Binding-site contacts:
Ligand atom C17 contacts residue TRP546 of chain 1.B at 3.8 Å (hydrophobic).
Ligand atom O2 contacts residue TYR550 of chain 1.A at 3.4 Å (h-bond).
Ligand atom C23 contacts residue TYR550 of chain 1.A at 4.1 Å (hydrophobic).
Ligand atom C13 contacts residue TRP546 of chain 1.A at 3.7 Å (hydrophobic).
Ligand atom C28 contacts residue TYR550 of chain 1.B at 3.6 Å (hydrophobic).
Ligand atom C24 contacts residue TRP546 of chain 1.B at 3.6 Å (hydrophobic).
Ligand atom C23 contacts residue TRP546 of chain 1.A at 4.2 Å (hydrophobic).
Ligand atom O2 contacts residue TRP546 of chain 1.A at 3.4 Å.
Ligand atom O7 contacts residue MET553 of chain 1.A at 3.7 Å.
Ligand atom C16 contacts residue TRP546 of chain 1.B at 3.9 Å (hydrophobic).
Ligand atom C31 contacts residue MET553 of chain 1.A at 4.2 Å (hydrophobic).
Ligand atom N3 contacts residue TRP546 of chain 1.A at 4.3 Å.
Ligand atom O5 contacts residue TYR550 of chain 1.B at 3.1 Å (h-bond).
Ligand atom C20 contacts residue TRP546 of chain 1.B at 3.6 Å (hydrophobic).
Ligand atom C29 contacts residue TYR550 of chain 1.B at 3.6 Å (hydrophobic).
Ligand atom C35 contacts residue TRP546 of chain 1.A at 3.8 Å (hydrophobic).
Ligand atom C10 contacts residue TRP546 of chain 1.A at 3.5 Å (hydrophobic).
Ligand atom C22 contacts residue TYR550 of chain 1.A at 4.4 Å (hydrophobic).
Ligand atom C22 contacts residue TRP546 of chain 1.A at 4.0 Å (hydrophobic).
Ligand atom C20 contacts residue TRP546 of chain 1.A at 3.9 Å (hydrophobic).
Ligand atom C32 contacts residue MET553 of chain 1.A at 4.4 Å (hydrophobic).
Ligand atom C11 contacts residue TRP546 of chain 1.A at 3.9 Å (hydrophobic).
Ligand atom C35 contacts residue TRP546 of chain 1.B at 4.2 Å (hydrophobic).
Ligand atom C21 contacts residue TRP546 of chain 1.A at 4.5 Å (hydrophobic).

Sequence of chain 1.B:
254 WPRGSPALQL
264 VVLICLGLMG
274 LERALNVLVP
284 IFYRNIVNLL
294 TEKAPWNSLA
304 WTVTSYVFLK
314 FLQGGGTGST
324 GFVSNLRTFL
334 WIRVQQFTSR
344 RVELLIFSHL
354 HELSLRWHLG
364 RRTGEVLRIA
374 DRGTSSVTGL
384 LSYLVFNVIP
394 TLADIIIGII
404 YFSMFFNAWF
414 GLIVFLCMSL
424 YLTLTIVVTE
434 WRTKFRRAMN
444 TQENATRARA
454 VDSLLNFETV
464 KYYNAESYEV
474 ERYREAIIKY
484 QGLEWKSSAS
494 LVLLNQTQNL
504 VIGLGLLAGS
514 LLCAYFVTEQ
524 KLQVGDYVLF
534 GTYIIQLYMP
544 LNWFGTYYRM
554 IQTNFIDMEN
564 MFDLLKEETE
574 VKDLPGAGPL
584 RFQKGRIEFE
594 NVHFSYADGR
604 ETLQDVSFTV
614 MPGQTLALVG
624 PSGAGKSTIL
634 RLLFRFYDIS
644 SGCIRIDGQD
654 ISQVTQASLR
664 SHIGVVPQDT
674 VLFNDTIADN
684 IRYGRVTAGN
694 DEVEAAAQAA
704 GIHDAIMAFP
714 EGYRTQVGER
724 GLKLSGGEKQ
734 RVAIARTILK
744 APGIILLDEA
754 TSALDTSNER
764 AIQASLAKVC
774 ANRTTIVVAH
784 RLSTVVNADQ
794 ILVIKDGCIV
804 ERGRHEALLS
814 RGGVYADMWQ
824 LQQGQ

This protein binds this small molecule.
Small molecule (SMILES): CC1=C(CCC(=O)O)c2cc3nc(cc4[nH]c(cc5[nH]c(cc1n2)c(C)c5CCC(=O)O)c(CCC(=O)O)c4C)C(CCC(=O)O)=C3C

Sequence of chain 1.A:
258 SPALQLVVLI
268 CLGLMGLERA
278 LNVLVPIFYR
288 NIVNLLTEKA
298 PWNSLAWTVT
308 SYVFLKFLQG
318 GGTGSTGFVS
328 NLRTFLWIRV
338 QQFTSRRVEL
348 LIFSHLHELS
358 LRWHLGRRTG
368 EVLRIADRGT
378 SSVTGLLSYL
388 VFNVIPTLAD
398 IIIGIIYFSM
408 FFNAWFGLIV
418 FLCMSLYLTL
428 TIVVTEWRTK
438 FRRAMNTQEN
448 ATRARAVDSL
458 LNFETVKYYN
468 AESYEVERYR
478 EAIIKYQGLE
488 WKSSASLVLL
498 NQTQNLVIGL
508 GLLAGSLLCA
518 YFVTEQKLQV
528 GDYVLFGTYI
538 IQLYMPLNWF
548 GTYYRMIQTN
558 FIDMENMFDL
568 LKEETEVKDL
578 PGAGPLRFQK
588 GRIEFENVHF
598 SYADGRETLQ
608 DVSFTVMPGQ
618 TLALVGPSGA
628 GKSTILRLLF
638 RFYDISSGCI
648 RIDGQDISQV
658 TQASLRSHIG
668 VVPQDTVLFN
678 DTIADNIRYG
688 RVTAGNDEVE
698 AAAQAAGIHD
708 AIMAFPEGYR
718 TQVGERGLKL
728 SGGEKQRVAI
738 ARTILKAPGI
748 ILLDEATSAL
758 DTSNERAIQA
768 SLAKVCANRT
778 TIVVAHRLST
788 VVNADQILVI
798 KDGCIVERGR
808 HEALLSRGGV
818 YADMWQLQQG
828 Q